This protein binds this small molecule.
Small molecule (SMILES): CC(=O)N[C@@H]1[C@@H](O)[C@H](O)[C@@H](CO)O[C@H]1O

Sequence of chain 2.A:
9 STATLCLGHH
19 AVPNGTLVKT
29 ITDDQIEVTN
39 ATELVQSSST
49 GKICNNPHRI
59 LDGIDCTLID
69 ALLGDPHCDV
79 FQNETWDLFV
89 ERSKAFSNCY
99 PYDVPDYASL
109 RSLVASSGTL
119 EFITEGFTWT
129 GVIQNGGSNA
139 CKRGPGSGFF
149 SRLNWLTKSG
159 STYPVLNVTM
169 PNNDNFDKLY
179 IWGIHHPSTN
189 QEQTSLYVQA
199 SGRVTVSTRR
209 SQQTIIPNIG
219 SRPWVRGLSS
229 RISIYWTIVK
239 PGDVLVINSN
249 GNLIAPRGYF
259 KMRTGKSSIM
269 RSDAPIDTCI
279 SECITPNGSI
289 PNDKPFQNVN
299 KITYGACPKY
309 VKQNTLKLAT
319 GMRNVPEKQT

Binding-site contacts:
Ligand atom C4 contacts residue ASN285 of chain 2.A at 4.2 Å.
Ligand atom C3 contacts residue VAL297 of chain 2.A at 4.3 Å (hydrophobic).
Ligand atom N2 contacts residue ASN285 of chain 2.A at 3.0 Å (h-bond).
Ligand atom C8 contacts residue VAL297 of chain 2.A at 4.2 Å (hydrophobic).
Ligand atom C7 contacts residue ASN285 of chain 2.A at 3.1 Å.
Ligand atom O7 contacts residue ASN285 of chain 2.A at 2.9 Å (h-bond).
Ligand atom C2 contacts residue ASN285 of chain 2.A at 2.5 Å.
Ligand atom C8 contacts residue ASN285 of chain 2.A at 4.4 Å.
Ligand atom C3 contacts residue ASN285 of chain 2.A at 3.8 Å.
Ligand atom O5 contacts residue ASN285 of chain 2.A at 2.4 Å (h-bond).
Ligand atom C1 contacts residue ASN285 of chain 2.A at 1.5 Å.
Ligand atom N2 contacts residue VAL297 of chain 2.A at 3.6 Å (h-bond).
Ligand atom C7 contacts residue VAL297 of chain 2.A at 4.4 Å (hydrophobic).
Ligand atom C2 contacts residue VAL297 of chain 2.A at 4.0 Å (hydrophobic).
Ligand atom O6 contacts residue ASN298 of chain 2.A at 3.9 Å.
Ligand atom C5 contacts residue ASN298 of chain 2.A at 4.0 Å.
Ligand atom C8 contacts residue SER45 of chain 2.A at 3.5 Å.
Ligand atom C6 contacts residue ASN298 of chain 2.A at 4.3 Å.
Ligand atom C1 contacts residue VAL297 of chain 2.A at 3.5 Å (hydrophobic).
Ligand atom O5 contacts residue ASN298 of chain 2.A at 3.7 Å.
Ligand atom C1 contacts residue ASN298 of chain 2.A at 4.0 Å.
Ligand atom C5 contacts residue ASN285 of chain 2.A at 3.7 Å.